Sequence of chain 1.A:
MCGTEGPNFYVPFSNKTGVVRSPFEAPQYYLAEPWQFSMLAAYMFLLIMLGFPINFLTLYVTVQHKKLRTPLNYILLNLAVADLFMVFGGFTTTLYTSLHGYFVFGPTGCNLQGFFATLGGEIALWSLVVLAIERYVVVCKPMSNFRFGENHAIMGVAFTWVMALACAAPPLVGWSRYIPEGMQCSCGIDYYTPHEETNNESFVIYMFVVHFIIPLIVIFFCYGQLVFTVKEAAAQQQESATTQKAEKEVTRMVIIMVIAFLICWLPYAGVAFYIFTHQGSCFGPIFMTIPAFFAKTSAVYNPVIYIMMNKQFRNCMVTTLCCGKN

A protein and the small-molecule ligand that binds it are described below.
Small molecule (SMILES): CC(=O)N[C@H]1[C@H](O[C@H]2[C@H](O)[C@@H](NC(C)=O)CO[C@@H]2CO)O[C@H](CO)[C@@H](O[C@@H]2O[C@H](CO[C@H]3O[C@H](CO)[C@@H](O)[C@H](O)[C@@H]3O)[C@@H](O)[C@H](O[C@H]3O[C@H](CO)[C@@H](O)[C@H](O)[C@@H]3O)[C@@H]2O)[C@@H]1O

Binding-site contacts:
Ligand atom C3 contacts residue VAL21 of chain 1.A at 3.8 Å (hydrophobic).
Ligand atom C1 contacts residue ARG22 of chain 1.A at 4.4 Å.
Ligand atom C8 contacts residue VAL21 of chain 1.A at 3.6 Å (hydrophobic).
Ligand atom C8 contacts residue GLU6 of chain 1.A at 4.3 Å.
Ligand atom C7 contacts residue THR5 of chain 1.A at 3.8 Å.
Ligand atom C5 contacts residue ARG22 of chain 1.A at 3.9 Å.
Ligand atom O5 contacts residue ASN16 of chain 1.A at 2.3 Å (h-bond).
Ligand atom C6 contacts residue GLY19 of chain 1.A at 3.7 Å.
Ligand atom C8 contacts residue THR5 of chain 1.A at 3.2 Å.
Ligand atom C8 contacts residue PHE10 of chain 1.A at 3.9 Å (hydrophobic).
Ligand atom O5 contacts residue VAL21 of chain 1.A at 4.3 Å.
Ligand atom O7 contacts residue GLY19 of chain 1.A at 4.3 Å.
Ligand atom C1 contacts residue VAL21 of chain 1.A at 3.4 Å (hydrophobic).
Ligand atom C8 contacts residue SER23 of chain 1.A at 4.3 Å.
Ligand atom C3 contacts residue ARG22 of chain 1.A at 4.3 Å.
Ligand atom C7 contacts residue ARG22 of chain 1.A at 3.9 Å.
Ligand atom C4 contacts residue ARG22 of chain 1.A at 4.4 Å.
Ligand atom O7 contacts residue ARG22 of chain 1.A at 3.1 Å (salt-bridge).
Ligand atom C7 contacts residue ASN16 of chain 1.A at 3.8 Å.
Ligand atom C8 contacts residue ARG22 of chain 1.A at 3.9 Å.
Ligand atom C3 contacts residue ASN16 of chain 1.A at 3.8 Å.
Ligand atom O5 contacts residue VAL20 of chain 1.A at 4.5 Å.
Ligand atom C5 contacts residue ASN16 of chain 1.A at 3.6 Å.
Ligand atom C7 contacts residue GLY19 of chain 1.A at 4.2 Å.
Ligand atom C7 contacts residue VAL21 of chain 1.A at 3.9 Å (hydrophobic).
Ligand atom C2 contacts residue VAL21 of chain 1.A at 3.5 Å (hydrophobic).
Ligand atom O5 contacts residue GLY19 of chain 1.A at 3.4 Å.
Ligand atom N2 contacts residue THR5 of chain 1.A at 4.2 Å.
Ligand atom C4 contacts residue ASN16 of chain 1.A at 4.2 Å.
Ligand atom C1 contacts residue ASN16 of chain 1.A at 1.4 Å.
Ligand atom N2 contacts residue VAL21 of chain 1.A at 2.9 Å (h-bond).
Ligand atom C5 contacts residue GLY19 of chain 1.A at 3.6 Å.
Ligand atom C8 contacts residue GLY19 of chain 1.A at 3.4 Å.
Ligand atom O7 contacts residue THR5 of chain 1.A at 4.3 Å.
Ligand atom O7 contacts residue GLU6 of chain 1.A at 4.2 Å.
Ligand atom N2 contacts residue ASN16 of chain 1.A at 3.0 Å (h-bond).
Ligand atom O4 contacts residue ARG22 of chain 1.A at 4.3 Å.
Ligand atom C1 contacts residue GLY19 of chain 1.A at 4.3 Å.
Ligand atom C2 contacts residue ASN16 of chain 1.A at 2.4 Å.
Ligand atom O5 contacts residue ARG22 of chain 1.A at 4.4 Å.